Sequence of chain 1.Z:
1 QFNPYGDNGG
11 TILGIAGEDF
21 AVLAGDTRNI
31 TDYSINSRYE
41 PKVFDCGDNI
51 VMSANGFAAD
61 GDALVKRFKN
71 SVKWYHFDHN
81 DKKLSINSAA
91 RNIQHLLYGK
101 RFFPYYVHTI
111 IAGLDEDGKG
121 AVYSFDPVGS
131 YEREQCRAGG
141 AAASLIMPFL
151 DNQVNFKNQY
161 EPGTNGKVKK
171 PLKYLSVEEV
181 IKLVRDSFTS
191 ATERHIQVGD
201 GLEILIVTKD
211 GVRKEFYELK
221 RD

Sequence of chain 1.H:
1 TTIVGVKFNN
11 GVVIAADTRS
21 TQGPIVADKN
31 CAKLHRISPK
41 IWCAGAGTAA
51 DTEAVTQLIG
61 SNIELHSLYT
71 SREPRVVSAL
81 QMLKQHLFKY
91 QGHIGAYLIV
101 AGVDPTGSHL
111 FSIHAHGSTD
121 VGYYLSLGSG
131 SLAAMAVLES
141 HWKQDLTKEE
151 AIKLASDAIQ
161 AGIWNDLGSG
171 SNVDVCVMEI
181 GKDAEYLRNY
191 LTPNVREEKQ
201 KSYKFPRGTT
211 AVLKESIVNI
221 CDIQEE

Binding-site contacts:
Ligand atom C16 contacts residue TYR33 of chain 1.Z at 3.8 Å (hydrophobic).
Ligand atom C17 contacts residue SER129 of chain 1.H at 3.6 Å.
Ligand atom C7 contacts residue THR1 of chain 1.H at 3.6 Å.
Ligand atom C24 contacts residue GLY47 of chain 1.H at 3.9 Å.
Ligand atom C1 contacts residue THR1 of chain 1.H at 1.3 Å.
Ligand atom C16 contacts residue THR21 of chain 1.H at 3.7 Å.
Ligand atom C1 contacts residue GLY47 of chain 1.H at 3.7 Å.
Ligand atom C5 contacts residue THR1 of chain 1.H at 2.8 Å.
Ligand atom O10 contacts residue GLY168 of chain 1.H at 3.9 Å.
Ligand atom O3 contacts residue ALA46 of chain 1.H at 3.0 Å.
Ligand atom C7 contacts residue GLY47 of chain 1.H at 3.7 Å.
Ligand atom O27 contacts residue GLY128 of chain 1.H at 3.8 Å.
Ligand atom O27 contacts residue SER129 of chain 1.H at 3.8 Å.
Ligand atom C4 contacts residue GLY47 of chain 1.H at 3.4 Å.
Ligand atom O19 contacts residue GLY128 of chain 1.H at 3.8 Å.
Ligand atom C17 contacts residue TYR33 of chain 1.Z at 3.8 Å (hydrophobic).
Ligand atom C42 contacts residue TYR97 of chain 1.H at 3.7 Å (hydrophobic).
Ligand atom C23 contacts residue TYR97 of chain 1.H at 3.9 Å (hydrophobic).
Ligand atom C22 contacts residue GLY47 of chain 1.H at 3.9 Å.
Ligand atom O10 contacts residue LYS33 of chain 1.H at 3.4 Å (salt-bridge).
Ligand atom C18 contacts residue SER129 of chain 1.H at 3.9 Å.
Ligand atom C6 contacts residue SER20 of chain 1.H at 3.7 Å.
Ligand atom C11 contacts residue THR1 of chain 1.H at 3.5 Å.
Ligand atom C16 contacts residue GLY168 of chain 1.H at 3.9 Å.
Ligand atom O3 contacts residue THR1 of chain 1.H at 2.3 Å (h-bond).
Ligand atom C21 contacts residue GLY128 of chain 1.H at 4.0 Å.
Ligand atom C21 contacts residue SER129 of chain 1.H at 4.0 Å.
Ligand atom O10 contacts residue THR1 of chain 1.H at 2.2 Å (h-bond).
Ligand atom O19 contacts residue SER129 of chain 1.H at 2.9 Å (h-bond).
Ligand atom C9 contacts residue THR1 of chain 1.H at 2.8 Å.
Ligand atom C5 contacts residue LYS33 of chain 1.H at 3.7 Å.
Ligand atom O10 contacts residue ARG19 of chain 1.H at 3.4 Å (salt-bridge).
Ligand atom C15 contacts residue SER129 of chain 1.H at 3.5 Å.
Ligand atom O12 contacts residue GLY47 of chain 1.H at 3.8 Å.
Ligand atom O3 contacts residue GLY47 of chain 1.H at 2.7 Å (h-bond).
Ligand atom N13 contacts residue THR1 of chain 1.H at 3.4 Å (h-bond).
Ligand atom C7 contacts residue GLY45 of chain 1.H at 3.8 Å.
Ligand atom C4 contacts residue THR1 of chain 1.H at 2.4 Å.
Ligand atom O19 contacts residue THR1 of chain 1.H at 3.4 Å (h-bond).
Ligand atom C1 contacts residue ALA46 of chain 1.H at 3.9 Å (hydrophobic).

The protein below binds the small molecule below.
Small molecule (SMILES): CC[C@H](C)[C@H](NC(=O)[C@@H](NC(=O)[C@H](O)[C@@H](C=O)C(C)C)C(C)C)C(=O)O